A protein and the small-molecule ligand that binds it are described below.
Small molecule (SMILES): CC(C)C[C@@H](C(=O)N[C@H](C(=O)O)c1ccccc1)[C@H](O)C(=O)NO

Binding-site contacts:
Ligand atom C6 contacts residue ALA266 of chain 1.A at 3.4 Å (hydrophobic).
Ligand atom C8 contacts residue GLY265 of chain 1.A at 3.7 Å.
Ligand atom O4 contacts residue ALA266 of chain 1.A at 3.3 Å (h-bond).
Ligand atom C13 contacts residue GLN843 of chain 1.A at 3.5 Å.
Ligand atom O2 contacts residue HIS301 of chain 1.A at 3.2 Å (h-bond).
Ligand atom C16 contacts residue ARG294 of chain 1.A at 3.3 Å.
Ligand atom O2 contacts residue GLU302 of chain 1.A at 2.8 Å (salt-bridge).
Ligand atom O1 contacts residue GLU324 of chain 1.A at 2.9 Å (salt-bridge).
Ligand atom N1 contacts residue GLU302 of chain 1.A at 2.7 Å (salt-bridge).
Ligand atom O3 contacts residue GOL1 of chain 1.F at 3.7 Å.
Ligand atom N2 contacts residue GOL1 of chain 1.M at 2.8 Å (h-bond).
Ligand atom O4 contacts residue GLY265 of chain 1.A at 2.6 Å (h-bond).
Ligand atom N1 contacts residue HIS301 of chain 1.A at 3.7 Å.
Ligand atom O2 contacts residue HIS305 of chain 1.A at 2.9 Å (h-bond).
Ligand atom C9 contacts residue GLY265 of chain 1.A at 3.5 Å.
Ligand atom O3 contacts residue VAL264 of chain 1.A at 3.7 Å.
Ligand atom C7 contacts residue ZN1 of chain 1.B at 2.9 Å.
Ligand atom N1 contacts residue GLU268 of chain 1.A at 3.5 Å (salt-bridge).
Ligand atom O4 contacts residue VAL264 of chain 1.A at 3.6 Å.
Ligand atom O2 contacts residue ZN1 of chain 1.B at 2.2 Å.
Ligand atom C12 contacts residue GLN843 of chain 1.A at 3.5 Å.
Ligand atom C8 contacts residue GOL1 of chain 1.M at 3.6 Å.
Ligand atom O1 contacts residue TYR385 of chain 1.A at 2.7 Å (h-bond).
Ligand atom C7 contacts residue HIS301 of chain 1.A at 3.7 Å.
Ligand atom C7 contacts residue TYR385 of chain 1.A at 3.5 Å (hydrophobic).
Ligand atom C9 contacts residue ARG294 of chain 1.A at 3.7 Å.
Ligand atom C15 contacts residue VAL264 of chain 1.A at 3.6 Å (hydrophobic).
Ligand atom O6 contacts residue GOL1 of chain 1.M at 3.0 Å.
Ligand atom C1 contacts residue HIS301 of chain 1.A at 3.7 Å.
Ligand atom N1 contacts residue ALA266 of chain 1.A at 3.3 Å (h-bond).
Ligand atom C15 contacts residue GLY265 of chain 1.A at 3.5 Å.
Ligand atom C11 contacts residue GOL1 of chain 1.M at 3.7 Å.
Ligand atom O1 contacts residue HIS301 of chain 1.A at 3.2 Å (h-bond).
Ligand atom C13 contacts residue ASN263 of chain 1.A at 3.6 Å.
Ligand atom O3 contacts residue TYR385 of chain 1.A at 3.4 Å (h-bond).
Ligand atom O5 contacts residue ARG294 of chain 1.A at 2.4 Å (salt-bridge).
Ligand atom O2 contacts residue GLU268 of chain 1.A at 2.6 Å (salt-bridge).
Ligand atom N1 contacts residue ZN1 of chain 1.B at 3.0 Å.
Ligand atom C10 contacts residue GLY265 of chain 1.A at 3.6 Å.
Ligand atom O1 contacts residue ZN1 of chain 1.B at 2.1 Å.

Sequence of chain 1.A:
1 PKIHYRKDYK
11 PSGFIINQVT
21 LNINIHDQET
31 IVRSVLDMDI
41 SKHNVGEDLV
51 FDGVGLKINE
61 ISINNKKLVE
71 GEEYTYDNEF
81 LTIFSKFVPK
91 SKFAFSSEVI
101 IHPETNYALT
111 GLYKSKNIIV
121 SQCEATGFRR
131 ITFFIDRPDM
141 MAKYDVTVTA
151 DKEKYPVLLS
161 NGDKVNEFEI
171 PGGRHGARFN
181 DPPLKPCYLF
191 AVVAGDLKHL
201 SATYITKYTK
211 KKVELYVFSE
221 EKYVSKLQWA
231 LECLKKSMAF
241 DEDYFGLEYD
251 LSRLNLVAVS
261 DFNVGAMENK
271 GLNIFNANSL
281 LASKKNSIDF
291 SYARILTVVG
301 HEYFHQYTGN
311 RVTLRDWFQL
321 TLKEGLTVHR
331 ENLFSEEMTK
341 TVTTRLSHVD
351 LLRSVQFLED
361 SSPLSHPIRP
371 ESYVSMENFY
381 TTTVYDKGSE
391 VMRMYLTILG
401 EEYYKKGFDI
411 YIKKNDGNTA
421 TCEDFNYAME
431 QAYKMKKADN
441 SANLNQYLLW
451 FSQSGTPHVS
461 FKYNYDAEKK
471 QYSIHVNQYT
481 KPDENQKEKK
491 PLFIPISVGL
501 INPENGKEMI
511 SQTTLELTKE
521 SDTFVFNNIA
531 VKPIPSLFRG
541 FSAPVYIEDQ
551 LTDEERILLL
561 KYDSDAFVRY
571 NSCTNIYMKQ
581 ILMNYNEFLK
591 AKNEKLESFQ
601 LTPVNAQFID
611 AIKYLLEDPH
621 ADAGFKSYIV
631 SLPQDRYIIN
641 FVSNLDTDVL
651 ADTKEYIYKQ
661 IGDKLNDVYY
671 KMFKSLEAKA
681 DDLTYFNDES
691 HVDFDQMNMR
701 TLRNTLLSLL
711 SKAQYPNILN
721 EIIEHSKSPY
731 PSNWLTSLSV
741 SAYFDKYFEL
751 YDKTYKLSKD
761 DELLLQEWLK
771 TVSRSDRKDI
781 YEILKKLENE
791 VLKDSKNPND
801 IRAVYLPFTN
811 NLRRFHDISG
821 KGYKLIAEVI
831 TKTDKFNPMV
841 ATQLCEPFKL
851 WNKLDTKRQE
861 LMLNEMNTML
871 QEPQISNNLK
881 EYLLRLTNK